Sequence of chain 1.J:
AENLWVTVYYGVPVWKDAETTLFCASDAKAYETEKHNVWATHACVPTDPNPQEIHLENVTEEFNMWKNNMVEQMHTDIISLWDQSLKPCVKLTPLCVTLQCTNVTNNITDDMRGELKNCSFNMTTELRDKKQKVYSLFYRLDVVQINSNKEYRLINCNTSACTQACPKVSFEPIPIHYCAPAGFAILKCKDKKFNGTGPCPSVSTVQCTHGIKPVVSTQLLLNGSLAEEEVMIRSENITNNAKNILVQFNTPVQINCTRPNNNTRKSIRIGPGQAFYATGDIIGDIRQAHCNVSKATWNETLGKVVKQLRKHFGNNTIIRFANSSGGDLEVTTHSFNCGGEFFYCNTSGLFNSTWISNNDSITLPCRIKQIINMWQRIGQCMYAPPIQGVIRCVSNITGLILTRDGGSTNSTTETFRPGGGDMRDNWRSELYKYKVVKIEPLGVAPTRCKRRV

Sequence of chain 1.I:
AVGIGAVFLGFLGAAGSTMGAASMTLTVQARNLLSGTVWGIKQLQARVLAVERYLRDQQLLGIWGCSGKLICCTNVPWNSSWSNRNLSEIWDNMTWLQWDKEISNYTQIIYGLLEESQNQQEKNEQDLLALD

A small-molecule ligand and the protein it binds are described below.
Small molecule (SMILES): CC(=O)N[C@H]1[C@H](O[C@H]2[C@H](O)[C@@H](NC(C)=O)CO[C@@H]2CO)O[C@H](CO)[C@@H](O)[C@@H]1O

Binding-site contacts:
Ligand atom O7 contacts residue ASN58 of chain 1.J at 3.9 Å.
Ligand atom C7 contacts residue SER17 of chain 1.I at 4.3 Å.
Ligand atom O4 contacts residue ASP57 of chain 1.K at 3.9 Å.
Ligand atom N2 contacts residue SER17 of chain 1.I at 4.3 Å.
Ligand atom N2 contacts residue GLY16 of chain 1.I at 4.4 Å.
Ligand atom O5 contacts residue ASP57 of chain 1.K at 4.3 Å.
Ligand atom C7 contacts residue ASN58 of chain 1.J at 3.5 Å.
Ligand atom C4 contacts residue ASN58 of chain 1.J at 4.2 Å.
Ligand atom C4 contacts residue ASP57 of chain 1.K at 3.5 Å.
Ligand atom C8 contacts residue ASN58 of chain 1.J at 3.9 Å.
Ligand atom C2 contacts residue ASN58 of chain 1.J at 2.6 Å.
Ligand atom C8 contacts residue GLU57 of chain 1.J at 3.5 Å.
Ligand atom O3 contacts residue GLU58 of chain 1.K at 4.4 Å.
Ligand atom C5 contacts residue ASP57 of chain 1.K at 3.9 Å.
Ligand atom O6 contacts residue ARG59 of chain 1.K at 4.4 Å.
Ligand atom C7 contacts residue GLU57 of chain 1.J at 4.2 Å.
Ligand atom C6 contacts residue ASP57 of chain 1.K at 3.4 Å.
Ligand atom O6 contacts residue ASP57 of chain 1.K at 2.3 Å (salt-bridge).
Ligand atom C8 contacts residue SER17 of chain 1.I at 3.4 Å.
Ligand atom O5 contacts residue ASN58 of chain 1.J at 2.2 Å (h-bond).
Ligand atom C1 contacts residue ASN58 of chain 1.J at 1.5 Å.
Ligand atom C5 contacts residue ASN58 of chain 1.J at 3.6 Å.
Ligand atom C3 contacts residue ASN58 of chain 1.J at 3.9 Å.
Ligand atom N2 contacts residue ASN58 of chain 1.J at 3.2 Å (h-bond).
Ligand atom O7 contacts residue GLU57 of chain 1.J at 3.9 Å.

Sequence of chain 1.K:
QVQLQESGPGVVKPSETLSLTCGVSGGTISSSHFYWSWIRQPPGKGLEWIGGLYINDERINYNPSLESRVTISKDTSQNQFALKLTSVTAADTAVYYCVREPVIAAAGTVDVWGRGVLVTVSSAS